Sequence of chain 1.B:
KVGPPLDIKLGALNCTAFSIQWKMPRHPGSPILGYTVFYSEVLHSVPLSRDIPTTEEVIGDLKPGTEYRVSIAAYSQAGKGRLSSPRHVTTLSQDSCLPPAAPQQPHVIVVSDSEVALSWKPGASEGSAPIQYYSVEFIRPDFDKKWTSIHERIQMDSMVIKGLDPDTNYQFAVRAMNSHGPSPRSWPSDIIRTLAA

A protein and the small-molecule ligand that binds it are described below.
Small molecule (SMILES): CC(=O)N[C@H]1[C@H](O[C@H]2[C@H](O)[C@@H](NC(C)=O)CO[C@@H]2CO)O[C@H](CO)[C@@H](O[C@@H]2O[C@H](CO)[C@@H](O)[C@H](O)[C@@H]2O)[C@@H]1O

Binding-site contacts:
Ligand atom N2 contacts residue ASN33 of chain 1.B at 2.9 Å (h-bond).
Ligand atom C8 contacts residue VAL86 of chain 1.B at 3.6 Å (hydrophobic).
Ligand atom C7 contacts residue ASN33 of chain 1.B at 3.3 Å.
Ligand atom C2 contacts residue ASN33 of chain 1.B at 2.5 Å.
Ligand atom C8 contacts residue HIS208 of chain 1.B at 4.3 Å.
Ligand atom C7 contacts residue THR35 of chain 1.B at 4.4 Å.
Ligand atom O5 contacts residue ASN33 of chain 1.B at 2.3 Å (h-bond).
Ligand atom O5 contacts residue LEU32 of chain 1.B at 4.5 Å.
Ligand atom C6 contacts residue LEU32 of chain 1.B at 4.1 Å (hydrophobic).
Ligand atom C1 contacts residue THR35 of chain 1.B at 4.0 Å.
Ligand atom C8 contacts residue GLY88 of chain 1.B at 3.6 Å.
Ligand atom C5 contacts residue ASN33 of chain 1.B at 3.6 Å.
Ligand atom C3 contacts residue THR35 of chain 1.B at 4.4 Å.
Ligand atom N2 contacts residue THR35 of chain 1.B at 3.5 Å (h-bond).
Ligand atom O7 contacts residue ASN33 of chain 1.B at 4.2 Å.
Ligand atom C8 contacts residue SER207 of chain 1.B at 3.6 Å.
Ligand atom C5 contacts residue ALA36 of chain 1.B at 4.0 Å (hydrophobic).
Ligand atom C4 contacts residue ASN33 of chain 1.B at 4.2 Å.
Ligand atom C1 contacts residue ALA36 of chain 1.B at 4.0 Å (hydrophobic).
Ligand atom O6 contacts residue LEU32 of chain 1.B at 4.2 Å.
Ligand atom O7 contacts residue GLY88 of chain 1.B at 3.9 Å.
Ligand atom C6 contacts residue VAL86 of chain 1.B at 4.3 Å (hydrophobic).
Ligand atom O5 contacts residue ALA36 of chain 1.B at 4.0 Å.
Ligand atom O7 contacts residue CYS34 of chain 1.B at 4.4 Å.
Ligand atom C3 contacts residue ASN33 of chain 1.B at 3.8 Å.
Ligand atom C8 contacts residue ASN33 of chain 1.B at 3.3 Å.
Ligand atom O7 contacts residue HIS208 of chain 1.B at 4.1 Å.
Ligand atom C7 contacts residue GLY88 of chain 1.B at 4.2 Å.
Ligand atom C8 contacts residue ILE87 of chain 1.B at 4.4 Å (hydrophobic).
Ligand atom C2 contacts residue THR35 of chain 1.B at 4.2 Å.
Ligand atom C1 contacts residue ASN33 of chain 1.B at 1.4 Å.